The small molecule below binds the protein below.
Small molecule (SMILES): CC(=O)N[C@H]1[C@H](O[C@H]2[C@H](O)[C@@H](NC(C)=O)CO[C@@H]2CO)O[C@H](CO)[C@@H](O)[C@@H]1O

Binding-site contacts:
Ligand atom C4 contacts residue ASN395 of chain 1.A at 4.2 Å.
Ligand atom O7 contacts residue NAG1 of chain 1.N at 3.3 Å.
Ligand atom C1 contacts residue ASN395 of chain 1.A at 1.4 Å.
Ligand atom C7 contacts residue ASN226 of chain 1.A at 3.8 Å.
Ligand atom O7 contacts residue ASN226 of chain 1.A at 3.4 Å (h-bond).
Ligand atom O5 contacts residue ASN395 of chain 1.A at 2.4 Å (h-bond).
Ligand atom N2 contacts residue ASN226 of chain 1.A at 4.3 Å.
Ligand atom O5 contacts residue PRO252 of chain 1.A at 4.2 Å.
Ligand atom C3 contacts residue ASN395 of chain 1.A at 3.8 Å.
Ligand atom C7 contacts residue ASN395 of chain 1.A at 3.7 Å.
Ligand atom O6 contacts residue PRO252 of chain 1.A at 3.3 Å.
Ligand atom C8 contacts residue ASN226 of chain 1.A at 4.2 Å.
Ligand atom C5 contacts residue ASN395 of chain 1.A at 3.7 Å.
Ligand atom C2 contacts residue ASN395 of chain 1.A at 2.4 Å.
Ligand atom C6 contacts residue PRO252 of chain 1.A at 4.1 Å (hydrophobic).
Ligand atom N2 contacts residue ASN395 of chain 1.A at 2.9 Å (h-bond).
Ligand atom C8 contacts residue ASN395 of chain 1.A at 4.1 Å.

Sequence of chain 1.A:
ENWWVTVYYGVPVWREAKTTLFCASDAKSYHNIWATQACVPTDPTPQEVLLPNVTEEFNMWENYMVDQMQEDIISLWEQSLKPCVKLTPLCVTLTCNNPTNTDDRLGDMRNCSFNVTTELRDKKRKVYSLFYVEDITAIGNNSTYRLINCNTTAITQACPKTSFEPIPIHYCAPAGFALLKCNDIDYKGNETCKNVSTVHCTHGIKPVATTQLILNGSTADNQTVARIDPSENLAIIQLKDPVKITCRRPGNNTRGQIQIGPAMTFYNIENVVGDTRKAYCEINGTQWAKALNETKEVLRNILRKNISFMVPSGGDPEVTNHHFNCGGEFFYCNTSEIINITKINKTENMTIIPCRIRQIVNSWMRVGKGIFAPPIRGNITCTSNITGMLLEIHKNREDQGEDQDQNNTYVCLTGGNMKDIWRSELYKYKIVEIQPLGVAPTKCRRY